Binding-site contacts:
Ligand atom O3' contacts residue ILE69 of chain 1.A at 3.4 Å.
Ligand atom OP3 contacts residue LYS35 of chain 1.A at 3.1 Å (salt-bridge).
Ligand atom OP2 contacts residue NA1 of chain 1.E at 3.7 Å.
Ligand atom OP1 contacts residue GLY64 of chain 1.A at 2.9 Å (h-bond).
Ligand atom P contacts residue LYS35 of chain 1.A at 3.9 Å.
Ligand atom P contacts residue LYS68 of chain 1.A at 3.8 Å.
Ligand atom C5' contacts residue GLY66 of chain 1.A at 3.6 Å.
Ligand atom P contacts residue ILE69 of chain 1.A at 3.6 Å.
Ligand atom P contacts residue LYS68 of chain 1.A at 3.2 Å.
Ligand atom OP2 contacts residue GLY66 of chain 1.A at 3.7 Å.
Ligand atom P contacts residue GLY66 of chain 1.A at 3.8 Å.
Ligand atom O5' contacts residue GLY66 of chain 1.A at 3.5 Å (h-bond).
Ligand atom C3' contacts residue GLY66 of chain 1.A at 3.5 Å.
Ligand atom OP1 contacts residue THR67 of chain 1.A at 3.8 Å.
Ligand atom OP2 contacts residue VAL65 of chain 1.A at 3.6 Å.
Ligand atom P contacts residue NA1 of chain 1.E at 3.6 Å.
Ligand atom O5' contacts residue LYS35 of chain 1.A at 3.7 Å.
Ligand atom OP1 contacts residue GLY66 of chain 1.A at 2.8 Å (h-bond).
Ligand atom OP2 contacts residue LYS68 of chain 1.A at 3.1 Å (salt-bridge).
Ligand atom OP1 contacts residue PRO63 of chain 1.A at 3.7 Å.
Ligand atom N3 contacts residue ALA38 of chain 1.A at 3.5 Å.
Ligand atom C8 contacts residue LYS35 of chain 1.A at 3.7 Å.
Ligand atom P contacts residue VAL65 of chain 1.A at 3.8 Å.
Ligand atom OP1 contacts residue LEU62 of chain 1.A at 3.6 Å.
Ligand atom C5' contacts residue GLY64 of chain 1.A at 3.4 Å.
Ligand atom OP1 contacts residue VAL65 of chain 1.A at 3.4 Å (h-bond).
Ligand atom N1 contacts residue HIS34 of chain 1.A at 3.8 Å.
Ligand atom N7 contacts residue LYS35 of chain 1.A at 3.8 Å.
Ligand atom O4' contacts residue ALA38 of chain 1.A at 3.7 Å.
Ligand atom OP1 contacts residue LYS35 of chain 1.A at 3.8 Å.
Ligand atom C5' contacts residue TYR39 of chain 1.A at 3.6 Å (hydrophobic).
Ligand atom O3' contacts residue GLY64 of chain 1.A at 3.5 Å.
Ligand atom OP1 contacts residue LYS68 of chain 1.A at 3.6 Å (salt-bridge).
Ligand atom OP1 contacts residue ILE69 of chain 1.A at 2.9 Å (h-bond).
Ligand atom OP2 contacts residue LYS68 of chain 1.A at 3.1 Å (salt-bridge).
Ligand atom O3' contacts residue VAL65 of chain 1.A at 3.8 Å.
Ligand atom C4' contacts residue GLY64 of chain 1.A at 3.4 Å.
Ligand atom OP1 contacts residue LYS68 of chain 1.A at 2.4 Å (salt-bridge).
Ligand atom OP1 contacts residue NA1 of chain 1.E at 2.5 Å (h-bond).
Ligand atom OP2 contacts residue THR67 of chain 1.A at 3.8 Å.

The protein below binds the small molecule below.
Small molecule (SMILES): Cc1cn([C@H]2C[C@H](O[P](=O)(O)OC[C@H]3O[C@@H](n4ccc(N)nc4=O)C[C@@H]3O[P](=O)(O)OC[C@H]3O[C@@H](n4cnc5c(=O)nc(N)[nH]c54)C[C@@H]3O[P](=O)(O)OC[C@H]3O[C@@H](n4cnc5c(=O)nc(N)[nH]c54)C[C@@H]3O)[C@@H](CO[P](=O)(O)O[C@H]3C[C@H](n4cnc5c(=O)nc(N)[nH]c54)O[C@@H]3COP(=O)(O)O)O2)c(=O)[nH]c1=O

Sequence of chain 1.A:
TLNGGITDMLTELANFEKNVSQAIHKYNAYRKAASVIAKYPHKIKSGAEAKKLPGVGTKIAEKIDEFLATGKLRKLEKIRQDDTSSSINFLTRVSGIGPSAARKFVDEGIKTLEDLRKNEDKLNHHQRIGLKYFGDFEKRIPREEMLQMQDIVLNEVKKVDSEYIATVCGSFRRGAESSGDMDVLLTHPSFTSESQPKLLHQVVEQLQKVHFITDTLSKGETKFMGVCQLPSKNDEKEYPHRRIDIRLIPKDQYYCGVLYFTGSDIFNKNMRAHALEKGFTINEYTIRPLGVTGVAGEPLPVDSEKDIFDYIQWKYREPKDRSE